The protein below binds the small molecule below.
Small molecule (SMILES): Clc1ccc([C@H]2C[C@@H]3CC[C@H]2N3)cn1

Binding-site contacts:
Ligand atom C8 contacts residue TYR194 of chain 1.B at 3.4 Å (hydrophobic).
Ligand atom C7 contacts residue LEU118 of chain 1.C at 3.9 Å (hydrophobic).
Ligand atom C3 contacts residue TYR187 of chain 1.B at 3.9 Å (hydrophobic).
Ligand atom C5 contacts residue TRP54 of chain 1.C at 3.4 Å (hydrophobic).
Ligand atom C2 contacts residue TYR194 of chain 1.B at 3.8 Å (hydrophobic).
Ligand atom C1 contacts residue TRP148 of chain 1.B at 3.5 Å (hydrophobic).
Ligand atom C6 contacts residue TRP148 of chain 1.B at 3.2 Å (hydrophobic).
Ligand atom CL contacts residue LEU108 of chain 1.C at 3.3 Å.
Ligand atom C5 contacts residue TRP148 of chain 1.B at 3.8 Å (hydrophobic).
Ligand atom C1 contacts residue LEU118 of chain 1.C at 4.1 Å (hydrophobic).
Ligand atom CL contacts residue ASN106 of chain 1.C at 3.4 Å.
Ligand atom C3 contacts residue TYR92 of chain 1.B at 3.5 Å (hydrophobic).
Ligand atom N1 contacts residue TYR194 of chain 1.B at 3.8 Å.
Ligand atom C7 contacts residue TRP148 of chain 1.B at 3.1 Å (hydrophobic).
Ligand atom N1 contacts residue TRP148 of chain 1.B at 2.9 Å (h-bond).
Ligand atom C10 contacts residue SER149 of chain 1.B at 4.2 Å.
Ligand atom C1 contacts residue CYS189 of chain 1.B at 4.1 Å (hydrophobic).
Ligand atom C5 contacts residue TYR92 of chain 1.B at 3.9 Å (hydrophobic).
Ligand atom C9 contacts residue CYS190 of chain 1.B at 4.2 Å (hydrophobic).
Ligand atom N1 contacts residue TYR92 of chain 1.B at 2.9 Å (h-bond).
Ligand atom N1 contacts residue SER147 of chain 1.B at 4.0 Å.
Ligand atom C8 contacts residue CYS190 of chain 1.B at 3.6 Å (hydrophobic).
Ligand atom C3 contacts residue TYR194 of chain 1.B at 3.7 Å (hydrophobic).
Ligand atom N2 contacts residue TRP148 of chain 1.B at 3.6 Å.
Ligand atom C2 contacts residue CYS189 of chain 1.B at 3.8 Å (hydrophobic).
Ligand atom C9 contacts residue TYR194 of chain 1.B at 3.5 Å (hydrophobic).
Ligand atom CL contacts residue GLN116 of chain 1.C at 3.1 Å.
Ligand atom N2 contacts residue LEU118 of chain 1.C at 3.6 Å.
Ligand atom C10 contacts residue LEU118 of chain 1.C at 4.1 Å (hydrophobic).
Ligand atom C11 contacts residue TRP148 of chain 1.B at 3.0 Å (hydrophobic).
Ligand atom C8 contacts residue CYS189 of chain 1.B at 4.1 Å (hydrophobic).
Ligand atom C9 contacts residue LEU108 of chain 1.C at 3.9 Å (hydrophobic).
Ligand atom C4 contacts residue TYR187 of chain 1.B at 3.6 Å (hydrophobic).
Ligand atom C6 contacts residue TYR92 of chain 1.B at 4.1 Å (hydrophobic).
Ligand atom C4 contacts residue TRP54 of chain 1.C at 3.7 Å (hydrophobic).
Ligand atom C2 contacts residue TRP148 of chain 1.B at 3.9 Å (hydrophobic).
Ligand atom C4 contacts residue TYR92 of chain 1.B at 3.8 Å (hydrophobic).
Ligand atom C11 contacts residue LEU118 of chain 1.C at 3.7 Å (hydrophobic).
Ligand atom C3 contacts residue TRP148 of chain 1.B at 4.0 Å (hydrophobic).
Ligand atom C8 contacts residue TRP148 of chain 1.B at 3.7 Å (hydrophobic).

Sequence of chain 1.B:
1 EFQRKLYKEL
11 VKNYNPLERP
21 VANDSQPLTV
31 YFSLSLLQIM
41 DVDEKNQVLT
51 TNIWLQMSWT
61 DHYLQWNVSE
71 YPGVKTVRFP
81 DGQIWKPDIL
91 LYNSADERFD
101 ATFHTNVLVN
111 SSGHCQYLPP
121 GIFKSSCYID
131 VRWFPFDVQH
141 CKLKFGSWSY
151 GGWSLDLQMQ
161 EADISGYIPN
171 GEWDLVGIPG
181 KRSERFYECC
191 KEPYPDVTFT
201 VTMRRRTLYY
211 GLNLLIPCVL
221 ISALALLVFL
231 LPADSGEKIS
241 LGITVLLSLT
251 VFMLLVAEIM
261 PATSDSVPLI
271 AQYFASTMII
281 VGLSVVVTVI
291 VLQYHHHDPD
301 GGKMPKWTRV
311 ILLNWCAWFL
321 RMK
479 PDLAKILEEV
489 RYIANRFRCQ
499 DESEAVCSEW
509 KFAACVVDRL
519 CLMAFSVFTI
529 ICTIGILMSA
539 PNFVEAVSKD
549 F

Sequence of chain 1.C:
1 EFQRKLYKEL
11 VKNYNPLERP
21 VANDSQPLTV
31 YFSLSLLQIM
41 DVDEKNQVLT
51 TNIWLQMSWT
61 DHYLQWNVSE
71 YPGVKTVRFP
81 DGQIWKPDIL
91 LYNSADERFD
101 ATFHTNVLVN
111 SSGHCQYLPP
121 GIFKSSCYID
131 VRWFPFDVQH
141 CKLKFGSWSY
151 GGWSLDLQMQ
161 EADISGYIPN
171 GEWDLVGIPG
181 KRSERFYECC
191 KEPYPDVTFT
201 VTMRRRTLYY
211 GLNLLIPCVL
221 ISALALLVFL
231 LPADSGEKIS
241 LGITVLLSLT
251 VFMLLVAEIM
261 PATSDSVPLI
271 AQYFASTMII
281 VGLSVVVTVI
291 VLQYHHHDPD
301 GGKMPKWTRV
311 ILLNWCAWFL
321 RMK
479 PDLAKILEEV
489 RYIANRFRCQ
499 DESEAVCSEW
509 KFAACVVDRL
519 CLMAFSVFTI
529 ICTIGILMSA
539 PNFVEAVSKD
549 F